Binding-site contacts:
Ligand atom C7 contacts residue ASN748 of chain 1.C at 3.4 Å.
Ligand atom O6 contacts residue GLN957 of chain 1.C at 3.2 Å (h-bond).
Ligand atom C3 contacts residue ASN748 of chain 1.C at 3.8 Å.
Ligand atom C4 contacts residue LEU953 of chain 1.C at 4.2 Å (hydrophobic).
Ligand atom C6 contacts residue GLN957 of chain 1.C at 4.4 Å.
Ligand atom C2 contacts residue ASN748 of chain 1.C at 2.5 Å.
Ligand atom C5 contacts residue LEU953 of chain 1.C at 4.2 Å (hydrophobic).
Ligand atom O7 contacts residue LEU953 of chain 1.C at 4.4 Å.
Ligand atom O4 contacts residue LEU953 of chain 1.C at 3.3 Å.
Ligand atom N2 contacts residue ASN748 of chain 1.C at 2.9 Å (h-bond).
Ligand atom O7 contacts residue ASN748 of chain 1.C at 3.6 Å (h-bond).
Ligand atom C1 contacts residue LEU953 of chain 1.C at 4.2 Å (hydrophobic).
Ligand atom C7 contacts residue LEU953 of chain 1.C at 4.5 Å (hydrophobic).
Ligand atom C4 contacts residue ASN748 of chain 1.C at 4.2 Å.
Ligand atom O7 contacts residue GLN1102 of chain 1.C at 4.0 Å.
Ligand atom C1 contacts residue ASN748 of chain 1.C at 1.4 Å.
Ligand atom C5 contacts residue GLN957 of chain 1.C at 4.4 Å.
Ligand atom O5 contacts residue ASN748 of chain 1.C at 2.4 Å (h-bond).
Ligand atom N2 contacts residue LEU953 of chain 1.C at 4.1 Å.
Ligand atom C5 contacts residue ASN748 of chain 1.C at 3.6 Å.

Sequence of chain 1.C:
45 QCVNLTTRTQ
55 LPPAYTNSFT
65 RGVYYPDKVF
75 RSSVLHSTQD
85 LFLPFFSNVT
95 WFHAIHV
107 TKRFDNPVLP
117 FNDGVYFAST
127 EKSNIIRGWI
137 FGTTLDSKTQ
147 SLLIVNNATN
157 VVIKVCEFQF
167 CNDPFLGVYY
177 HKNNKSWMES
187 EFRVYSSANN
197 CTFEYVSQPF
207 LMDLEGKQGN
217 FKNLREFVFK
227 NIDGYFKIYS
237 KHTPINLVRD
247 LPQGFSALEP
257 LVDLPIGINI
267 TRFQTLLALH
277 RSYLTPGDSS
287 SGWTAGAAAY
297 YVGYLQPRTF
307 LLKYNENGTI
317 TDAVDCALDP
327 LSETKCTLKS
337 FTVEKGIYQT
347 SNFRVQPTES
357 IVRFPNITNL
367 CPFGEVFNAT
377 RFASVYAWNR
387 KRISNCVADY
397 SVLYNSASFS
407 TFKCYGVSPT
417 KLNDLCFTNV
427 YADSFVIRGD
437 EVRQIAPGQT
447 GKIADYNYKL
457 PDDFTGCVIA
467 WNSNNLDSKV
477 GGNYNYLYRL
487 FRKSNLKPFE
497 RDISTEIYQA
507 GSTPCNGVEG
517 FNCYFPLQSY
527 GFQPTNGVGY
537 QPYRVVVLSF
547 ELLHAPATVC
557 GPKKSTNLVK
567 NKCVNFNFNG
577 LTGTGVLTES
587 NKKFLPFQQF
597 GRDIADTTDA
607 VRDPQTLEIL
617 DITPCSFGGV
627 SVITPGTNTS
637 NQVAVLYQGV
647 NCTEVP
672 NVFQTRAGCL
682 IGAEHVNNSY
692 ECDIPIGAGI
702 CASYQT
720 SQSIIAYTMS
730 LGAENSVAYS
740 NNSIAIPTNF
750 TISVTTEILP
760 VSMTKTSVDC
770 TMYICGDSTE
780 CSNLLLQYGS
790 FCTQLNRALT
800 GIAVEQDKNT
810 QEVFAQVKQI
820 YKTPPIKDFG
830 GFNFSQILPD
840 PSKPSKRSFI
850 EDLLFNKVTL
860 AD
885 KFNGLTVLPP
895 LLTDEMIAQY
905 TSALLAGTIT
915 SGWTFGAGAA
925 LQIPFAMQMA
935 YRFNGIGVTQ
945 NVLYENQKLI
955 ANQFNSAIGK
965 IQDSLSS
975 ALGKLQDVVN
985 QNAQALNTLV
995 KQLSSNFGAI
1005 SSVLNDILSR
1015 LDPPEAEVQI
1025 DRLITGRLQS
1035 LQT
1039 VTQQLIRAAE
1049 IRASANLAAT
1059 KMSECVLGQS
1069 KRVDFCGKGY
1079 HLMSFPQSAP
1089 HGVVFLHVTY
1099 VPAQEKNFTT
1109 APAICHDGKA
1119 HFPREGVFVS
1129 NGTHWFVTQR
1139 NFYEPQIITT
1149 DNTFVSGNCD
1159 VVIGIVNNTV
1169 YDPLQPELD

A small-molecule ligand and the protein it binds are described below.
Small molecule (SMILES): CC(=O)N[C@H]1[C@H](O[C@H]2[C@H](O)[C@@H](NC(C)=O)CO[C@@H]2CO)O[C@H](CO)[C@@H](O)[C@@H]1O